A small-molecule ligand and the protein it binds are described below.
Small molecule (SMILES): CSCC[C@H](NC(=O)[C@@H]1CCCN1)C(=O)N[C@@H](CC(C)C)C(=O)N[C@@H](CCSC)C(=O)N[C@@H](CC(N)=O)C(=O)N[C@@H](CC(C)C)C(=O)N[C@@H](CC(C)C)C(=O)N[C@@H](CCCCN)C(=O)N[C@H](C=O)CC(=O)O

Binding-site contacts:
Ligand atom CG contacts residue SER94 of chain 1.A at 4.0 Å.
Ligand atom CB contacts residue LYS84 of chain 1.A at 4.0 Å.
Ligand atom CD1 contacts residue LYS84 of chain 1.A at 3.6 Å.
Ligand atom CE contacts residue PRO254 of chain 1.A at 3.4 Å (hydrophobic).
Ligand atom CD2 contacts residue ILE98 of chain 1.A at 3.9 Å (hydrophobic).
Ligand atom CG contacts residue ILE98 of chain 1.A at 3.9 Å (hydrophobic).
Ligand atom CA contacts residue GLU258 of chain 1.A at 3.9 Å.
Ligand atom CD1 contacts residue ILE98 of chain 1.A at 3.6 Å (hydrophobic).
Ligand atom CB contacts residue ILE98 of chain 1.A at 3.7 Å (hydrophobic).
Ligand atom CE contacts residue GLU258 of chain 1.A at 3.5 Å.
Ligand atom CB contacts residue GLN97 of chain 1.A at 3.9 Å.
Ligand atom CD1 contacts residue GLN97 of chain 1.A at 3.9 Å.
Ligand atom CG contacts residue GLN97 of chain 1.A at 4.1 Å.
Ligand atom CD2 contacts residue LEU101 of chain 1.A at 3.8 Å (hydrophobic).
Ligand atom CB contacts residue GLU258 of chain 1.A at 3.4 Å.
Ligand atom CB contacts residue GLU258 of chain 1.A at 3.2 Å.
Ligand atom CA contacts residue GLU258 of chain 1.A at 3.6 Å.
Ligand atom N contacts residue GLU258 of chain 1.A at 2.9 Å (salt-bridge).
Ligand atom CD2 contacts residue PHE89 of chain 1.A at 4.1 Å (hydrophobic).
Ligand atom CG contacts residue ILE98 of chain 1.A at 4.2 Å (hydrophobic).
Ligand atom CA contacts residue LYS84 of chain 1.A at 4.2 Å.
Ligand atom CA contacts residue ILE98 of chain 1.A at 3.9 Å (hydrophobic).
Ligand atom CG contacts residue ILE80 of chain 1.A at 3.9 Å (hydrophobic).
Ligand atom CA contacts residue GLU258 of chain 1.A at 3.7 Å.
Ligand atom CE contacts residue LEU255 of chain 1.A at 3.4 Å (hydrophobic).
Ligand atom CD1 contacts residue LEU101 of chain 1.A at 3.9 Å (hydrophobic).
Ligand atom CB contacts residue GLU258 of chain 1.A at 3.3 Å.
Ligand atom C contacts residue LYS84 of chain 1.A at 3.7 Å.
Ligand atom C contacts residue GLU258 of chain 1.A at 3.7 Å.
Ligand atom CD2 contacts residue ILE80 of chain 1.A at 3.4 Å (hydrophobic).
Ligand atom SD contacts residue ILE98 of chain 1.A at 4.1 Å.
Ligand atom O contacts residue LYS84 of chain 1.A at 2.8 Å (salt-bridge).
Ligand atom CD2 contacts residue LYS102 of chain 1.A at 3.5 Å.
Ligand atom CD2 contacts residue LYS84 of chain 1.A at 4.2 Å.
Ligand atom CG contacts residue GLU258 of chain 1.A at 3.8 Å.
Ligand atom CG contacts residue LYS84 of chain 1.A at 3.2 Å.
Ligand atom CD2 contacts residue GLN97 of chain 1.A at 3.5 Å.
Ligand atom C contacts residue GLU258 of chain 1.A at 3.9 Å.
Ligand atom N contacts residue GLU258 of chain 1.A at 2.8 Å (salt-bridge).
Ligand atom CD1 contacts residue ILE80 of chain 1.A at 3.9 Å (hydrophobic).

Sequence of chain 1.A:
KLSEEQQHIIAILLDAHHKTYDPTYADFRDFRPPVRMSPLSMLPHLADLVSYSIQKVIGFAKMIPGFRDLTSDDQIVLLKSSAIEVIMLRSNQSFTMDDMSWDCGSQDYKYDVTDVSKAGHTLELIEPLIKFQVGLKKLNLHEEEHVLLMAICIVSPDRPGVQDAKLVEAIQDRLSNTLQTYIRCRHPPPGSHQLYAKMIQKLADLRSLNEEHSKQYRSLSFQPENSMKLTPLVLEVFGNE